Sequence of chain 1.E:
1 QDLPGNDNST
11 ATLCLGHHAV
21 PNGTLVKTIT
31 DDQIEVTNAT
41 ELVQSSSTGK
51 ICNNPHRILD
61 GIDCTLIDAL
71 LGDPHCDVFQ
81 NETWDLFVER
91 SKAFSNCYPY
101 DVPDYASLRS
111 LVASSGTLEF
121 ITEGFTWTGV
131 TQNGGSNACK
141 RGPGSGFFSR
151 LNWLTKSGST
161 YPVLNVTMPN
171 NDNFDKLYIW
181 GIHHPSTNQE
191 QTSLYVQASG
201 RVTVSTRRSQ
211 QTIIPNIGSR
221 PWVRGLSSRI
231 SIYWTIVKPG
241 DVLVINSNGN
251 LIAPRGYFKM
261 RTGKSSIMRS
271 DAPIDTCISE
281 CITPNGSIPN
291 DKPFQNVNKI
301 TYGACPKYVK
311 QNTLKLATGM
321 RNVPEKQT

Binding-site contacts:
Ligand atom C7 contacts residue PRO221 of chain 1.C at 4.5 Å (hydrophobic).
Ligand atom O7 contacts residue ARG220 of chain 1.C at 4.4 Å.
Ligand atom O6 contacts residue THR167 of chain 1.E at 3.2 Å.
Ligand atom C2 contacts residue TRP222 of chain 1.C at 4.0 Å (hydrophobic).
Ligand atom C2 contacts residue ASN165 of chain 1.E at 2.4 Å.
Ligand atom N2 contacts residue ASN165 of chain 1.E at 3.0 Å (h-bond).
Ligand atom O7 contacts residue TRP222 of chain 1.C at 2.9 Å (h-bond).
Ligand atom N2 contacts residue TRP222 of chain 1.C at 4.4 Å.
Ligand atom C6 contacts residue VAL244 of chain 1.E at 4.2 Å (hydrophobic).
Ligand atom C5 contacts residue TRP222 of chain 1.C at 3.5 Å (hydrophobic).
Ligand atom C7 contacts residue SER219 of chain 1.C at 3.9 Å.
Ligand atom C1 contacts residue SER219 of chain 1.C at 4.0 Å.
Ligand atom O7 contacts residue ASN165 of chain 1.E at 3.4 Å (h-bond).
Ligand atom C6 contacts residue THR167 of chain 1.E at 3.5 Å.
Ligand atom C1 contacts residue TRP222 of chain 1.C at 3.8 Å (hydrophobic).
Ligand atom C2 contacts residue TRP222 of chain 1.C at 4.1 Å (hydrophobic).
Ligand atom C4 contacts residue TRP222 of chain 1.C at 4.4 Å (hydrophobic).
Ligand atom C8 contacts residue THR167 of chain 1.E at 4.0 Å.
Ligand atom C8 contacts residue THR187 of chain 1.C at 4.5 Å.
Ligand atom O3 contacts residue TRP222 of chain 1.C at 3.7 Å.
Ligand atom C3 contacts residue TRP222 of chain 1.C at 3.9 Å (hydrophobic).
Ligand atom C1 contacts residue ASN165 of chain 1.E at 1.4 Å.
Ligand atom C3 contacts residue ASN165 of chain 1.E at 3.8 Å.
Ligand atom C4 contacts residue ASN165 of chain 1.E at 4.2 Å.
Ligand atom O7 contacts residue PRO221 of chain 1.C at 3.4 Å.
Ligand atom O5 contacts residue TRP222 of chain 1.C at 4.3 Å.
Ligand atom C7 contacts residue TRP222 of chain 1.C at 4.1 Å (hydrophobic).
Ligand atom O6 contacts residue TRP222 of chain 1.C at 3.0 Å.
Ligand atom N2 contacts residue SER219 of chain 1.C at 3.3 Å (h-bond).
Ligand atom O5 contacts residue ASN165 of chain 1.E at 2.3 Å (h-bond).
Ligand atom C4 contacts residue TRP222 of chain 1.C at 4.1 Å (hydrophobic).
Ligand atom C6 contacts residue TRP222 of chain 1.C at 4.1 Å (hydrophobic).
Ligand atom C7 contacts residue ASN165 of chain 1.E at 3.4 Å.
Ligand atom C5 contacts residue ASN165 of chain 1.E at 3.6 Å.
Ligand atom C8 contacts residue VAL242 of chain 1.E at 3.8 Å (hydrophobic).
Ligand atom O5 contacts residue TRP222 of chain 1.C at 4.0 Å.
Ligand atom C8 contacts residue SER219 of chain 1.C at 3.7 Å.
Ligand atom C6 contacts residue TRP222 of chain 1.C at 4.3 Å (hydrophobic).
Ligand atom C2 contacts residue SER219 of chain 1.C at 4.3 Å.
Ligand atom C3 contacts residue TRP222 of chain 1.C at 4.4 Å (hydrophobic).

Sequence of chain 1.C:
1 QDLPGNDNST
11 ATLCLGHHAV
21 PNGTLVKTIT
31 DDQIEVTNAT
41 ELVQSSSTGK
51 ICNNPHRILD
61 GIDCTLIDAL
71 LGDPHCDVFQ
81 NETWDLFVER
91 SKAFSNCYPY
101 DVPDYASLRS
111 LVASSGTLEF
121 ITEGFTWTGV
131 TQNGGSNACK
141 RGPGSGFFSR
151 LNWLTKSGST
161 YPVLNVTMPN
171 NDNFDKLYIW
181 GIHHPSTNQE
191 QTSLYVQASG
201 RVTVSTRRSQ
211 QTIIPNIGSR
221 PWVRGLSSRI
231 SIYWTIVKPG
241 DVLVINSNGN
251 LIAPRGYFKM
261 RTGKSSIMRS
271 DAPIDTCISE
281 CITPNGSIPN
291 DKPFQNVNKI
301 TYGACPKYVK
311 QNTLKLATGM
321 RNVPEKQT

The small molecule below binds the protein below.
Small molecule (SMILES): CC(=O)N[C@H]1[C@H](O[C@H]2[C@H](O)[C@@H](NC(C)=O)CO[C@@H]2CO)O[C@H](CO)[C@@H](O[C@@H]2O[C@H](CO)[C@@H](O)[C@H](O)[C@@H]2O)[C@@H]1O